Sequence of chain 1.D:
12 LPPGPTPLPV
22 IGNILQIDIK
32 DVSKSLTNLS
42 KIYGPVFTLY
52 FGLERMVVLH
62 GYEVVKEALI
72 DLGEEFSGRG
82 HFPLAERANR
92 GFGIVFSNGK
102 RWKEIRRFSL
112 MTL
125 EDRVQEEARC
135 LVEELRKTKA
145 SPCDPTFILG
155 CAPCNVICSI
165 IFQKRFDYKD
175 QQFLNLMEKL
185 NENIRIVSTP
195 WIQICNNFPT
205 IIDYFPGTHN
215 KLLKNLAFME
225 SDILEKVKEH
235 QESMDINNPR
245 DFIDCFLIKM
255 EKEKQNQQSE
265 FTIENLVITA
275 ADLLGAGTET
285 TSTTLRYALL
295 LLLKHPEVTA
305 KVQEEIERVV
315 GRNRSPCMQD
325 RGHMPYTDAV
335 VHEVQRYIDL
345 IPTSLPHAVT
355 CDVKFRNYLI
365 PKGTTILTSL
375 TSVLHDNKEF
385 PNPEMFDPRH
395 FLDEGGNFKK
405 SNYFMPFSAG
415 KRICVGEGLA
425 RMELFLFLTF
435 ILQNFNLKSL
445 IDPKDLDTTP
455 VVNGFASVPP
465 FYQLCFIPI

This protein binds this small molecule.
Small molecule (SMILES): Cc1cc(C(=O)c2c(C)oc3ccccc23)cc(C)c1O

Binding-site contacts:
Ligand atom CAV contacts residue ILE345 of chain 1.D at 4.2 Å (hydrophobic).
Ligand atom CAB contacts residue THR284 of chain 1.D at 4.1 Å.
Ligand atom CAI contacts residue ILE345 of chain 1.D at 4.0 Å (hydrophobic).
Ligand atom CAV contacts residue LEU349 of chain 1.D at 3.4 Å (hydrophobic).
Ligand atom CAO contacts residue PHE97 of chain 1.D at 4.1 Å (hydrophobic).
Ligand atom OAK contacts residue THR284 of chain 1.D at 4.1 Å.
Ligand atom CAF contacts residue THR284 of chain 1.D at 3.9 Å.
Ligand atom CAB contacts residue PHE459 of chain 1.D at 4.2 Å (hydrophobic).
Ligand atom CAB contacts residue ILE345 of chain 1.D at 3.8 Å (hydrophobic).
Ligand atom CAE contacts residue GLU283 of chain 1.D at 3.6 Å.
Ligand atom CAA contacts residue THR284 of chain 1.D at 3.7 Å.
Ligand atom CAM contacts residue ALA280 of chain 1.D at 3.7 Å (hydrophobic).
Ligand atom CAN contacts residue PHE97 of chain 1.D at 3.9 Å (hydrophobic).
Ligand atom CAP contacts residue PHE97 of chain 1.D at 3.8 Å (hydrophobic).
Ligand atom CAE contacts residue ILE188 of chain 1.D at 3.7 Å (hydrophobic).
Ligand atom CAC contacts residue PHE459 of chain 1.D at 3.8 Å (hydrophobic).
Ligand atom CAV contacts residue HEM1 of chain 1.N at 3.7 Å.
Ligand atom CAG contacts residue THR284 of chain 1.D at 3.9 Å.
Ligand atom OAH contacts residue ILE345 of chain 1.D at 3.2 Å.
Ligand atom CAF contacts residue GLU283 of chain 1.D at 4.5 Å.
Ligand atom CAC contacts residue ALA460 of chain 1.D at 4.0 Å (hydrophobic).
Ligand atom CAO contacts residue VAL96 of chain 1.D at 4.3 Å (hydrophobic).
Ligand atom OAW contacts residue PHE97 of chain 1.D at 3.8 Å.
Ligand atom CAI contacts residue THR284 of chain 1.D at 4.4 Å.
Ligand atom CAJ contacts residue THR284 of chain 1.D at 4.4 Å.
Ligand atom CAQ contacts residue PHE97 of chain 1.D at 4.4 Å (hydrophobic).
Ligand atom CAL contacts residue ALA280 of chain 1.D at 4.3 Å (hydrophobic).
Ligand atom CAJ contacts residue ALA280 of chain 1.D at 4.0 Å (hydrophobic).
Ligand atom CAC contacts residue LEU344 of chain 1.D at 4.4 Å (hydrophobic).
Ligand atom CAD contacts residue ALA460 of chain 1.D at 4.0 Å (hydrophobic).
Ligand atom CAO contacts residue ASP276 of chain 1.D at 3.4 Å.
Ligand atom CAE contacts residue PHE459 of chain 1.D at 4.4 Å (hydrophobic).
Ligand atom CAM contacts residue VAL96 of chain 1.D at 4.3 Å (hydrophobic).
Ligand atom CAE contacts residue THR284 of chain 1.D at 4.5 Å.
Ligand atom CAD contacts residue PHE459 of chain 1.D at 3.9 Å (hydrophobic).
Ligand atom CAC contacts residue ILE345 of chain 1.D at 3.7 Å (hydrophobic).
Ligand atom CAD contacts residue GLU283 of chain 1.D at 4.3 Å.
Ligand atom OAH contacts residue THR284 of chain 1.D at 4.5 Å.
Ligand atom CAF contacts residue ILE188 of chain 1.D at 4.0 Å (hydrophobic).
Ligand atom OAK contacts residue ALA280 of chain 1.D at 3.1 Å.